The small molecule below binds the protein below.
Small molecule (SMILES): C[C@H](CCC(=O)N(CCCNC(=O)[C@H](O)[C@@H](O)[C@H](O)[C@H](O)CO)CCCNC(=O)[C@H](O)[C@@H](O)[C@H](O)[C@H](O)CO)[C@H]1CC[C@H]2[C@@H]3CC[C@@H]4C[C@H](O)CC[C@]4(C)[C@H]3C[C@H](O)[C@]12C

Binding-site contacts:
Ligand atom C83 contacts residue LYS87 of chain 2.A at 3.7 Å.
Ligand atom O79 contacts residue ARG86 of chain 2.A at 3.2 Å (salt-bridge).
Ligand atom C3 contacts residue GLU82 of chain 2.A at 3.7 Å.
Ligand atom C90 contacts residue ILE58 of chain 2.A at 4.2 Å (hydrophobic).
Ligand atom C11 contacts residue ARG86 of chain 2.A at 4.2 Å.
Ligand atom C84 contacts residue LYS87 of chain 2.A at 3.5 Å.
Ligand atom O98 contacts residue ILE58 of chain 2.A at 4.5 Å.
Ligand atom C82 contacts residue LYS87 of chain 2.A at 3.6 Å.
Ligand atom O4 contacts residue GLU82 of chain 2.A at 3.1 Å (salt-bridge).
Ligand atom O79 contacts residue TRP83 of chain 2.A at 4.0 Å.
Ligand atom C10 contacts residue ARG86 of chain 2.A at 3.5 Å.
Ligand atom C12 contacts residue LYS85 of chain 2.A at 3.7 Å.
Ligand atom C78 contacts residue ARG86 of chain 2.A at 3.6 Å.
Ligand atom O97 contacts residue GLU82 of chain 2.A at 3.5 Å (salt-bridge).
Ligand atom O95 contacts residue TYR78 of chain 2.A at 4.1 Å.
Ligand atom O87 contacts residue TRP83 of chain 2.A at 3.4 Å.
Ligand atom C80 contacts residue ARG86 of chain 2.A at 4.3 Å.
Ligand atom C4 contacts residue GLU82 of chain 2.A at 3.8 Å.
Ligand atom O96 contacts residue ILE58 of chain 2.A at 2.8 Å (h-bond).
Ligand atom O88 contacts residue ARG86 of chain 2.A at 4.0 Å.
Ligand atom C11 contacts residue LYS85 of chain 2.A at 4.1 Å.
Ligand atom C21 contacts residue GLU82 of chain 2.A at 4.4 Å.
Ligand atom O97 contacts residue ILE58 of chain 2.A at 4.5 Å.
Ligand atom O98 contacts residue CYS59 of chain 2.A at 3.9 Å.
Ligand atom N77 contacts residue ARG86 of chain 2.A at 3.7 Å.
Ligand atom C1 contacts residue LYS85 of chain 2.A at 3.4 Å.
Ligand atom O86 contacts residue ARG86 of chain 2.A at 3.9 Å.
Ligand atom O88 contacts residue LYS87 of chain 2.A at 2.5 Å (salt-bridge).
Ligand atom O96 contacts residue CYS59 of chain 2.A at 4.2 Å.
Ligand atom O89 contacts residue TRP83 of chain 2.A at 4.4 Å.
Ligand atom C83 contacts residue TRP83 of chain 2.A at 4.3 Å (hydrophobic).

Sequence of chain 2.A:
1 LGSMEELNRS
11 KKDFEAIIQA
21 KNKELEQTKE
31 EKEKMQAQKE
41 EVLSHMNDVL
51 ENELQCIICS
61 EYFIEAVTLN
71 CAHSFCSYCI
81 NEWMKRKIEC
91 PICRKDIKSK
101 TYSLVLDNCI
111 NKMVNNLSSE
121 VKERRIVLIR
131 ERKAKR